A small-molecule ligand and the protein it binds are described below.
Small molecule (SMILES): CC[C@H](/C=C(/C)[C@@H]1C[C@@H](OC)C[C@H](O)C(C)(C)[C@@]2(O)O[C@@H](C[C@@H](OC)[C@H](O)C(=O)O1)C[C@@H](OC)[C@H]2O)CO

Binding-site contacts:
Ligand atom C27 contacts residue VAL332 of chain 1.B at 4.2 Å (hydrophobic).
Ligand atom C25 contacts residue TYR339 of chain 1.B at 3.2 Å (hydrophobic).
Ligand atom C14 contacts residue ASN336 of chain 1.B at 3.6 Å.
Ligand atom C16 contacts residue LYS296 of chain 1.B at 4.3 Å.
Ligand atom O1 contacts residue ARG305 of chain 1.B at 3.9 Å.
Ligand atom C21 contacts residue TYR339 of chain 1.B at 4.2 Å (hydrophobic).
Ligand atom C1 contacts residue ARG305 of chain 1.B at 4.1 Å.
Ligand atom C5 contacts residue ASP294 of chain 1.B at 3.9 Å.
Ligand atom C2 contacts residue ARG305 of chain 1.B at 4.2 Å.
Ligand atom C26 contacts residue TYR339 of chain 1.B at 3.6 Å (hydrophobic).
Ligand atom O3 contacts residue ARG305 of chain 1.B at 4.1 Å.
Ligand atom O2 contacts residue ARG305 of chain 1.B at 3.3 Å (salt-bridge).
Ligand atom C20 contacts residue PHE293 of chain 1.B at 3.9 Å (hydrophobic).
Ligand atom O1 contacts residue PHE293 of chain 1.B at 4.1 Å.
Ligand atom C6 contacts residue ASP294 of chain 1.B at 4.2 Å.
Ligand atom C3 contacts residue ASP294 of chain 1.B at 4.0 Å.
Ligand atom C20 contacts residue ASP294 of chain 1.B at 4.1 Å.
Ligand atom C27 contacts residue ASN336 of chain 1.B at 4.3 Å.
Ligand atom C19 contacts residue GLN290 of chain 1.B at 3.5 Å.
Ligand atom C23 contacts residue ARG305 of chain 1.B at 4.2 Å.
Ligand atom C23 contacts residue TYR339 of chain 1.B at 4.0 Å (hydrophobic).
Ligand atom C27 contacts residue PHE293 of chain 1.B at 4.0 Å (hydrophobic).
Ligand atom C4 contacts residue ASP294 of chain 1.B at 4.1 Å.
Ligand atom O1 contacts residue ASP294 of chain 1.B at 3.9 Å.
Ligand atom C24 contacts residue TYR309 of chain 1.B at 4.0 Å (hydrophobic).
Ligand atom O13 contacts residue GLN290 of chain 1.B at 4.1 Å.
Ligand atom C22 contacts residue ARG305 of chain 1.B at 3.5 Å.
Ligand atom O3 contacts residue ASP294 of chain 1.B at 3.6 Å (salt-bridge).
Ligand atom C20 contacts residue GLN290 of chain 1.B at 2.9 Å.
Ligand atom O24 contacts residue TYR309 of chain 1.B at 3.0 Å (h-bond).
Ligand atom C24 contacts residue PHE293 of chain 1.B at 3.0 Å (hydrophobic).
Ligand atom O91 contacts residue GLN290 of chain 1.B at 3.9 Å.
Ligand atom C25 contacts residue ASN336 of chain 1.B at 3.3 Å.
Ligand atom O1 contacts residue SER295 of chain 1.B at 3.8 Å.
Ligand atom C16 contacts residue ASP294 of chain 1.B at 2.9 Å.
Ligand atom C16 contacts residue SER295 of chain 1.B at 3.1 Å.
Ligand atom C22 contacts residue TYR339 of chain 1.B at 4.1 Å (hydrophobic).
Ligand atom O24 contacts residue PHE293 of chain 1.B at 3.0 Å (h-bond).
Ligand atom C16 contacts residue ARG305 of chain 1.B at 3.4 Å.
Ligand atom O13 contacts residue PHE293 of chain 1.B at 3.9 Å.

Sequence of chain 1.B:
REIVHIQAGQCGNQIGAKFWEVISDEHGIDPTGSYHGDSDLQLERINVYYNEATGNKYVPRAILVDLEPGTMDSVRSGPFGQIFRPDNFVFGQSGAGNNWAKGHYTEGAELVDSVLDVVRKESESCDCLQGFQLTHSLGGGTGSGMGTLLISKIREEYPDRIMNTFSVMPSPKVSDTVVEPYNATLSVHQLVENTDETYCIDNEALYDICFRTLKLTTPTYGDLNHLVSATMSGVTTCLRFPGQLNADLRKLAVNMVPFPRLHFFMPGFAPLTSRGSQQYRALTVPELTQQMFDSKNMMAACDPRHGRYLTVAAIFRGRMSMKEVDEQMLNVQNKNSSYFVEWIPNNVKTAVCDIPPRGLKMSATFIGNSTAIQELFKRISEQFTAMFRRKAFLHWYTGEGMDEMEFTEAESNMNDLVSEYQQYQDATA